Binding-site contacts:
Ligand atom N2 contacts residue ASN657 of chain 1.A at 4.1 Å.
Ligand atom O6 contacts residue TYR655 of chain 1.A at 4.5 Å.
Ligand atom C2 contacts residue ASN657 of chain 1.A at 3.0 Å.
Ligand atom O5 contacts residue TYR655 of chain 1.A at 4.3 Å.
Ligand atom C1 contacts residue ASN657 of chain 1.A at 3.5 Å.
Ligand atom O4 contacts residue ASN657 of chain 1.A at 4.5 Å.
Ligand atom C5 contacts residue ASN657 of chain 1.A at 3.4 Å.
Ligand atom O7 contacts residue ASN657 of chain 1.A at 3.5 Å (h-bond).
Ligand atom C3 contacts residue ASN657 of chain 1.A at 3.5 Å.
Ligand atom O5 contacts residue ASN657 of chain 1.A at 2.7 Å (h-bond).
Ligand atom O3 contacts residue ASN657 of chain 1.A at 3.8 Å.
Ligand atom O6 contacts residue ASN657 of chain 1.A at 2.2 Å (h-bond).
Ligand atom C4 contacts residue ASN657 of chain 1.A at 3.2 Å.
Ligand atom C6 contacts residue ASN657 of chain 1.A at 3.3 Å.
Ligand atom C7 contacts residue ASN657 of chain 1.A at 4.2 Å.

Sequence of chain 1.A:
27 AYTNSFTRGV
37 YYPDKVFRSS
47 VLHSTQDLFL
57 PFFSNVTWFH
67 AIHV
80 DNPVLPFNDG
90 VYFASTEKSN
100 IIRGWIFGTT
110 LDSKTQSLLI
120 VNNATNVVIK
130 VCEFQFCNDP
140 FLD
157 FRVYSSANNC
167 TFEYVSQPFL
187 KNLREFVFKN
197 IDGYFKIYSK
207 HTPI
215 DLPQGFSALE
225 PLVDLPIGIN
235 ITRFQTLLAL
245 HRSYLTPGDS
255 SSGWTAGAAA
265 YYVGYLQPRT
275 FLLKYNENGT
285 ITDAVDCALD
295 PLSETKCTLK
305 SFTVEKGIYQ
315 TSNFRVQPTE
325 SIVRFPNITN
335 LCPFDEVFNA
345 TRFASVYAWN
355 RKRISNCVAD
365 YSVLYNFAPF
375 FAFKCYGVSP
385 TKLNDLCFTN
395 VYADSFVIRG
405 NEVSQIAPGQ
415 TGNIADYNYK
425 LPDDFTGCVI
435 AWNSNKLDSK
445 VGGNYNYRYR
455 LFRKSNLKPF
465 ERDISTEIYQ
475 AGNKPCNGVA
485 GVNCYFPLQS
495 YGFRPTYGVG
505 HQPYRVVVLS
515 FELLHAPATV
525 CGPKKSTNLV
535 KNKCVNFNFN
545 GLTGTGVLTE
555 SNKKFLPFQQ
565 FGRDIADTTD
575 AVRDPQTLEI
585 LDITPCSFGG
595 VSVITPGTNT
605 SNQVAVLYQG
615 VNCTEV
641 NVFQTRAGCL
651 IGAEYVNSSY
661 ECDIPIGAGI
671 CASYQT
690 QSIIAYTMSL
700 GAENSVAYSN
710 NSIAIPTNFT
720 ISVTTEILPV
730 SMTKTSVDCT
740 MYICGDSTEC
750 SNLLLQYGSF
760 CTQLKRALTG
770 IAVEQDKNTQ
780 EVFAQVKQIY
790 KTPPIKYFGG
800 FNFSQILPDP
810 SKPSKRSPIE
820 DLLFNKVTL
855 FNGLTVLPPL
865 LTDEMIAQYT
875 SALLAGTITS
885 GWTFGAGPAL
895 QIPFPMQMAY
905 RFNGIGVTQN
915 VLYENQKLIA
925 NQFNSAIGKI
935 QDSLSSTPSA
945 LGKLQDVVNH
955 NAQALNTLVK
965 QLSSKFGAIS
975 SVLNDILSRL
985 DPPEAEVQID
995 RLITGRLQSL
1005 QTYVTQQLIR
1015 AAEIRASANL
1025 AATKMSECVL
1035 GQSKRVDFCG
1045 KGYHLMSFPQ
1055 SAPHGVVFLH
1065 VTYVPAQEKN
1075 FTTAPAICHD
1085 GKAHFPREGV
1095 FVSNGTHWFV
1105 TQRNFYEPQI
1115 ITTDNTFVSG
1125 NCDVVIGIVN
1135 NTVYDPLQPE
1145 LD

The small molecule below binds the protein below.
Small molecule (SMILES): CC(=O)N[C@@H]1[C@@H](O)[C@H](O)[C@@H](CO)O[C@H]1O